Binding-site contacts:
Ligand atom C2 contacts residue ASN156 of chain 1.C at 2.2 Å.
Ligand atom C5 contacts residue ASN156 of chain 1.C at 3.7 Å.
Ligand atom O6 contacts residue MET88 of chain 1.C at 4.4 Å.
Ligand atom C1 contacts residue ASN156 of chain 1.C at 1.4 Å.
Ligand atom O6 contacts residue LEU141 of chain 1.C at 4.3 Å.
Ligand atom O5 contacts residue ASN156 of chain 1.C at 2.4 Å (h-bond).
Ligand atom C7 contacts residue ASN156 of chain 1.C at 3.7 Å.
Ligand atom C3 contacts residue ASN156 of chain 1.C at 3.6 Å.
Ligand atom O6 contacts residue ASN156 of chain 1.C at 4.2 Å.
Ligand atom N2 contacts residue ASN156 of chain 1.C at 2.7 Å (h-bond).
Ligand atom C4 contacts residue ASN156 of chain 1.C at 4.2 Å.
Ligand atom O7 contacts residue ASN156 of chain 1.C at 4.3 Å.

Sequence of chain 1.C:
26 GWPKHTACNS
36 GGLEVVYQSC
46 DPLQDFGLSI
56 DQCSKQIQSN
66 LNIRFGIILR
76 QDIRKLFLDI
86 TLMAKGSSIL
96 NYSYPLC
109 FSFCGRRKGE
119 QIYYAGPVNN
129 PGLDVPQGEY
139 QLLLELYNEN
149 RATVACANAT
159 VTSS

The protein below binds the small molecule below.
Small molecule (SMILES): CC(=O)N[C@@H]1[C@@H](O)[C@H](O)[C@@H](CO)O[C@H]1O